This small molecule binds to this protein.
Small molecule (SMILES): CC(=O)N[C@@H]1[C@@H](O)[C@H](O)[C@@H](CO)O[C@H]1O

Binding-site contacts:
Ligand atom C5 contacts residue ASN75 of chain 1.A at 3.3 Å.
Ligand atom C2 contacts residue ASN75 of chain 1.A at 2.3 Å.
Ligand atom C1 contacts residue THR77 of chain 1.A at 3.8 Å.
Ligand atom C2 contacts residue THR77 of chain 1.A at 4.3 Å.
Ligand atom N2 contacts residue ASN75 of chain 1.A at 2.8 Å (h-bond).
Ligand atom C4 contacts residue ASN75 of chain 1.A at 4.0 Å.
Ligand atom C6 contacts residue ASN75 of chain 1.A at 4.5 Å.
Ligand atom C7 contacts residue ASN75 of chain 1.A at 3.6 Å.
Ligand atom C8 contacts residue HIS74 of chain 1.A at 4.5 Å.
Ligand atom O5 contacts residue ASN75 of chain 1.A at 2.2 Å (h-bond).
Ligand atom N2 contacts residue THR77 of chain 1.A at 4.2 Å.
Ligand atom C8 contacts residue ASN75 of chain 1.A at 3.5 Å.
Ligand atom C1 contacts residue ASN75 of chain 1.A at 1.3 Å.
Ligand atom O7 contacts residue ASN75 of chain 1.A at 3.9 Å.
Ligand atom C3 contacts residue ASN75 of chain 1.A at 3.6 Å.
Ligand atom C3 contacts residue THR77 of chain 1.A at 4.2 Å.

Sequence of chain 1.A:
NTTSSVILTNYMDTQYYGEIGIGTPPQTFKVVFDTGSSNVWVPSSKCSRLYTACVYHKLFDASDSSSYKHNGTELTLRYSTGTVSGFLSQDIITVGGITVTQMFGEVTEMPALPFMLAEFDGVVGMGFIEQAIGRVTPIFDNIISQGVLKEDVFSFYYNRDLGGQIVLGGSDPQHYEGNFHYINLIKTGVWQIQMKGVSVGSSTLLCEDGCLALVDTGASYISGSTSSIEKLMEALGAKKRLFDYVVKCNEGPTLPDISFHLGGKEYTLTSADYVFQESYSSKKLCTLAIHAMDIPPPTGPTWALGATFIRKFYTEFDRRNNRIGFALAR